Binding-site contacts:
Ligand atom O6 contacts residue ASP93 of chain 1.A at 2.7 Å (salt-bridge).
Ligand atom C6 contacts residue ARG121 of chain 1.A at 4.0 Å.
Ligand atom C6 contacts residue ASP93 of chain 1.A at 3.5 Å.
Ligand atom O5 contacts residue TRP120 of chain 1.A at 4.4 Å.
Ligand atom C2' contacts residue TRP120 of chain 1.A at 3.9 Å (hydrophobic).
Ligand atom C5 contacts residue TYR66 of chain 1.A at 3.7 Å (hydrophobic).
Ligand atom C6 contacts residue TYR66 of chain 1.A at 3.5 Å (hydrophobic).
Ligand atom C4 contacts residue ASP93 of chain 1.A at 3.4 Å.
Ligand atom O3 contacts residue GLU40 of chain 1.A at 3.9 Å.
Ligand atom O5 contacts residue ARG121 of chain 1.A at 2.9 Å (salt-bridge).
Ligand atom C3' contacts residue TRP120 of chain 1.A at 3.9 Å (hydrophobic).
Ligand atom C5 contacts residue ASP93 of chain 1.A at 4.3 Å.
Ligand atom C6 contacts residue GLU94 of chain 1.A at 3.6 Å.
Ligand atom C1' contacts residue ARG121 of chain 1.A at 3.7 Å.
Ligand atom O6 contacts residue GLU94 of chain 1.A at 3.7 Å.
Ligand atom O4 contacts residue ASP93 of chain 1.A at 2.5 Å (salt-bridge).
Ligand atom C3 contacts residue ARG43 of chain 1.A at 4.2 Å.
Ligand atom C2 contacts residue ARG121 of chain 1.A at 4.2 Å.
Ligand atom O4 contacts residue ARG43 of chain 1.A at 3.0 Å (salt-bridge).
Ligand atom C1 contacts residue ARG121 of chain 1.A at 3.7 Å.
Ligand atom C4 contacts residue ARG43 of chain 1.A at 4.1 Å.
Ligand atom C4 contacts residue ARG121 of chain 1.A at 4.5 Å.
Ligand atom O6 contacts residue ARG121 of chain 1.A at 2.8 Å (salt-bridge).
Ligand atom O3 contacts residue ASP93 of chain 1.A at 4.5 Å.
Ligand atom O5 contacts residue TYR66 of chain 1.A at 4.1 Å.
Ligand atom C5 contacts residue ARG121 of chain 1.A at 4.0 Å.
Ligand atom O6 contacts residue TRP148 of chain 1.A at 3.9 Å.
Ligand atom C6 contacts residue TRP120 of chain 1.A at 4.3 Å (hydrophobic).
Ligand atom C2' contacts residue ARG121 of chain 1.A at 4.3 Å.
Ligand atom C2' contacts residue TYR66 of chain 1.A at 4.0 Å (hydrophobic).
Ligand atom C6' contacts residue ARG121 of chain 1.A at 4.2 Å.
Ligand atom O1 contacts residue ARG121 of chain 1.A at 3.2 Å (salt-bridge).
Ligand atom C1 contacts residue TYR66 of chain 1.A at 4.1 Å (hydrophobic).

This small molecule binds to this protein.
Small molecule (SMILES): CC(=O)N[C@H]1[C@H](Oc2ccc([N+](=O)[O-])cc2)O[C@H](CO)[C@@H](O)[C@@H]1O

Sequence of chain 1.A:
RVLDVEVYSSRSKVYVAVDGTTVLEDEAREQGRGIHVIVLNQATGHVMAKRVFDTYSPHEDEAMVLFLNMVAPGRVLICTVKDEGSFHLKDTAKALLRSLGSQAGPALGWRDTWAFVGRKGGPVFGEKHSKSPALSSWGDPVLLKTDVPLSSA